Sequence of chain 1.A:
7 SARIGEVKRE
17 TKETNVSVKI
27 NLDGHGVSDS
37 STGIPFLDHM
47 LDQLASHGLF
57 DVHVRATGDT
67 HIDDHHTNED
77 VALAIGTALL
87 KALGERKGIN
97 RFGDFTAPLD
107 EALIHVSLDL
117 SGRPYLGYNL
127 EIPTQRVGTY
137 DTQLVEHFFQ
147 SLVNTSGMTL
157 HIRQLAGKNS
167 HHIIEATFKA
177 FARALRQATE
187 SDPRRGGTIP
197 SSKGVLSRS

Binding-site contacts:
Ligand atom O10 contacts residue ARG97 of chain 1.A at 2.8 Å (salt-bridge).
Ligand atom O11 contacts residue ARG119 of chain 1.A at 3.0 Å (salt-bridge).
Ligand atom O12 contacts residue LYS199 of chain 1.A at 2.7 Å (salt-bridge).
Ligand atom P9 contacts residue SER197 of chain 1.A at 3.7 Å.
Ligand atom N1 contacts residue HIS167 of chain 11.A at 3.3 Å (h-bond).
Ligand atom C8 contacts residue SER198 of chain 1.A at 3.8 Å.
Ligand atom N2 contacts residue MN1 of chain 1.C at 3.4 Å.
Ligand atom N1 contacts residue HIS72 of chain 13.A at 3.1 Å (h-bond).
Ligand atom O13 contacts residue HIS45 of chain 11.A at 3.1 Å (h-bond).
Ligand atom O13 contacts residue GLU171 of chain 11.A at 3.2 Å (salt-bridge).
Ligand atom O13 contacts residue MN1 of chain 1.C at 2.3 Å.
Ligand atom C3 contacts residue MN1 of chain 1.B at 3.2 Å.
Ligand atom C7 contacts residue MN1 of chain 1.C at 3.3 Å.
Ligand atom C3 contacts residue GLU75 of chain 13.A at 3.2 Å.
Ligand atom N4 contacts residue HIS71 of chain 13.A at 3.0 Å (h-bond).
Ligand atom O13 contacts residue GLU19 of chain 13.A at 2.8 Å (salt-bridge).
Ligand atom O11 contacts residue ARG97 of chain 1.A at 2.9 Å (salt-bridge).
Ligand atom N4 contacts residue GLU75 of chain 13.A at 3.0 Å (salt-bridge).
Ligand atom C5 contacts residue HIS167 of chain 11.A at 3.4 Å.
Ligand atom O12 contacts residue ARG119 of chain 1.A at 2.8 Å (salt-bridge).
Ligand atom O11 contacts residue LYS175 of chain 11.A at 2.7 Å (salt-bridge).
Ligand atom N2 contacts residue HIS72 of chain 13.A at 3.7 Å.
Ligand atom N4 contacts residue MN1 of chain 1.B at 2.2 Å.
Ligand atom C6 contacts residue GLU19 of chain 13.A at 3.5 Å.
Ligand atom C5 contacts residue MN1 of chain 1.B at 3.3 Å.
Ligand atom N1 contacts residue GLU171 of chain 11.A at 3.3 Å (salt-bridge).
Ligand atom C5 contacts residue HIS72 of chain 13.A at 3.8 Å.
Ligand atom C7 contacts residue GLU19 of chain 13.A at 3.5 Å.
Ligand atom O13 contacts residue HIS72 of chain 13.A at 3.2 Å (h-bond).
Ligand atom C5 contacts residue MN1 of chain 1.C at 3.3 Å.
Ligand atom C5 contacts residue HIS71 of chain 13.A at 3.2 Å.
Ligand atom N4 contacts residue HIS168 of chain 11.A at 3.4 Å (h-bond).
Ligand atom N1 contacts residue MN1 of chain 1.C at 2.3 Å.
Ligand atom C8 contacts residue GLU19 of chain 13.A at 3.6 Å.
Ligand atom C5 contacts residue HIS168 of chain 11.A at 3.8 Å.
Ligand atom C6 contacts residue MN1 of chain 1.C at 3.7 Å.
Ligand atom P9 contacts residue ARG97 of chain 1.A at 3.7 Å.
Ligand atom C8 contacts residue GLU171 of chain 11.A at 3.6 Å.
Ligand atom O10 contacts residue SER197 of chain 1.A at 2.6 Å (h-bond).
Ligand atom C7 contacts residue GLU171 of chain 11.A at 3.1 Å.

Sequence of chain 13.A:
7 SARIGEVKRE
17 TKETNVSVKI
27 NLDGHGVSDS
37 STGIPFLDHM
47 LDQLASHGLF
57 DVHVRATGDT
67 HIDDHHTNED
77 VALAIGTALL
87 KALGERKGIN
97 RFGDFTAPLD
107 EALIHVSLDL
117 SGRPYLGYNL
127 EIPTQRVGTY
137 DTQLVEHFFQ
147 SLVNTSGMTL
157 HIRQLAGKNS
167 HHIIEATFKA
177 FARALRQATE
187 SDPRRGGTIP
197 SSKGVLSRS

The protein below binds the small molecule below.
Small molecule (SMILES): O=P(O)(O)C[C@H](O)Cn1cncn1

Sequence of chain 11.A:
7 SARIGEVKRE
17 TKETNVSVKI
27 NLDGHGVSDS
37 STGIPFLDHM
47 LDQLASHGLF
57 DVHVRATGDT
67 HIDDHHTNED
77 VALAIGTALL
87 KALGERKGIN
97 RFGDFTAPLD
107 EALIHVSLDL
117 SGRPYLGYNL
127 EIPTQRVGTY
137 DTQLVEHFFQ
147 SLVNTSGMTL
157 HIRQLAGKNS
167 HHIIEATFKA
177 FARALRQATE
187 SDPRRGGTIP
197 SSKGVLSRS